Binding-site contacts:
Ligand atom C04 contacts residue TYR128 of chain 1.A at 3.4 Å (hydrophobic).
Ligand atom N13 contacts residue TYR197 of chain 1.A at 3.4 Å.
Ligand atom C08 contacts residue TYR197 of chain 1.A at 3.9 Å (hydrophobic).
Ligand atom C01 contacts residue TYR128 of chain 1.A at 2.9 Å (hydrophobic).
Ligand atom C21 contacts residue TYR152 of chain 1.A at 3.6 Å (hydrophobic).
Ligand atom N13 contacts residue GOL1 of chain 1.E at 3.7 Å.
Ligand atom C09 contacts residue MET221 of chain 1.A at 3.9 Å (hydrophobic).
Ligand atom C05 contacts residue TYR128 of chain 1.A at 3.8 Å (hydrophobic).
Ligand atom C06 contacts residue ILE104 of chain 1.A at 3.5 Å (hydrophobic).
Ligand atom C03 contacts residue TYR128 of chain 1.A at 3.7 Å (hydrophobic).
Ligand atom O16 contacts residue TYR128 of chain 1.A at 2.9 Å (h-bond).
Ligand atom N22 contacts residue VAL191 of chain 1.A at 3.9 Å.
Ligand atom C14 contacts residue LEU106 of chain 1.A at 3.5 Å (hydrophobic).
Ligand atom C19 contacts residue TYR152 of chain 1.A at 3.9 Å (hydrophobic).
Ligand atom C01 contacts residue MET224 of chain 1.A at 3.7 Å (hydrophobic).
Ligand atom O20 contacts residue TYR152 of chain 1.A at 3.7 Å.
Ligand atom O23 contacts residue VAL191 of chain 1.A at 3.9 Å.
Ligand atom O23 contacts residue LEU221 of chain 2.C at 3.9 Å.
Ligand atom C15 contacts residue SER126 of chain 1.A at 3.5 Å.
Ligand atom O20 contacts residue PHE186 of chain 1.A at 3.8 Å.
Ligand atom O16 contacts residue VAL188 of chain 1.A at 3.8 Å.
Ligand atom O02 contacts residue TYR128 of chain 1.A at 3.8 Å.
Ligand atom C12 contacts residue TYR197 of chain 1.A at 3.5 Å (hydrophobic).
Ligand atom C10 contacts residue MET221 of chain 1.A at 3.9 Å (hydrophobic).
Ligand atom C17 contacts residue TYR152 of chain 1.A at 3.8 Å (hydrophobic).
Ligand atom C15 contacts residue TYR128 of chain 1.A at 3.1 Å (hydrophobic).
Ligand atom O24 contacts residue VAL191 of chain 1.A at 3.1 Å.
Ligand atom C10 contacts residue TYR197 of chain 1.A at 3.7 Å (hydrophobic).
Ligand atom C15 contacts residue TYR197 of chain 1.A at 3.8 Å (hydrophobic).
Ligand atom C06 contacts residue TYR128 of chain 1.A at 3.4 Å (hydrophobic).
Ligand atom O02 contacts residue MET224 of chain 1.A at 3.5 Å.
Ligand atom N22 contacts residue TYR152 of chain 1.A at 3.3 Å (h-bond).
Ligand atom C14 contacts residue TYR197 of chain 1.A at 3.7 Å (hydrophobic).
Ligand atom O24 contacts residue TYR152 of chain 1.A at 3.5 Å (h-bond).
Ligand atom C01 contacts residue PHE186 of chain 1.A at 2.8 Å (hydrophobic).
Ligand atom C07 contacts residue TYR128 of chain 1.A at 2.9 Å (hydrophobic).
Ligand atom C11 contacts residue TYR197 of chain 1.A at 3.5 Å (hydrophobic).
Ligand atom C08 contacts residue TYR128 of chain 1.A at 3.3 Å (hydrophobic).
Ligand atom O23 contacts residue TYR152 of chain 1.A at 3.0 Å (h-bond).
Ligand atom C18 contacts residue TYR152 of chain 1.A at 3.7 Å (hydrophobic).

This small molecule binds to this protein.
Small molecule (SMILES): COc1cc(CC(=O)c2ccc(C#N)cc2)c([N+](=O)[O-])cc1OC

Sequence of chain 2.C:
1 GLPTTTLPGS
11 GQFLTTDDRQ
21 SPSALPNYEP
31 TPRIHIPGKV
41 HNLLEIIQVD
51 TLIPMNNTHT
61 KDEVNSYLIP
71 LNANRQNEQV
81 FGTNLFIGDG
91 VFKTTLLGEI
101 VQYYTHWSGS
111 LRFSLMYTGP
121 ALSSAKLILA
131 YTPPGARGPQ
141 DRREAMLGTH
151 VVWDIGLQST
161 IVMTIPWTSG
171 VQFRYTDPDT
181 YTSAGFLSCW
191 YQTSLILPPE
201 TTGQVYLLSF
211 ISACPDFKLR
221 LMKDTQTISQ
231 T

Sequence of chain 1.C:
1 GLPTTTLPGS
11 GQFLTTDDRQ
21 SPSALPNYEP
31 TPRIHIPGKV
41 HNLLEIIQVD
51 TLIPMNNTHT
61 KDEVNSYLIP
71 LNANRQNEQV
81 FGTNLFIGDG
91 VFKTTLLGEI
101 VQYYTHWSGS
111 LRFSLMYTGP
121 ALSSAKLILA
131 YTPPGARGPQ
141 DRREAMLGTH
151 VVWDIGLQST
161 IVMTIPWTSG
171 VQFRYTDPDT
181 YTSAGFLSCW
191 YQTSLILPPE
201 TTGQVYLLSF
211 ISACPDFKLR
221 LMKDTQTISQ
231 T

Sequence of chain 1.A:
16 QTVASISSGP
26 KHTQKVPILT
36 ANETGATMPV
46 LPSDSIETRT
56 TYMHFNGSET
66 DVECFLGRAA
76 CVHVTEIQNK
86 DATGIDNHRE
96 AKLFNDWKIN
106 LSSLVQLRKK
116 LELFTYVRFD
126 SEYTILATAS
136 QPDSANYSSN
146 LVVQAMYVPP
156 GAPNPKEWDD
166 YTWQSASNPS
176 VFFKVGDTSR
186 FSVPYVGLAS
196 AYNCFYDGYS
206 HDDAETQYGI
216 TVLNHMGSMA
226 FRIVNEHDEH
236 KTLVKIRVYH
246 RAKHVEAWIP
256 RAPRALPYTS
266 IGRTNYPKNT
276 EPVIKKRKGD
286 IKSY